Binding-site contacts:
Ligand atom O9 contacts residue ARG133 of chain 1.I at 3.1 Å (salt-bridge).
Ligand atom O9 contacts residue ARG127 of chain 1.I at 3.6 Å.
Ligand atom C11 contacts residue ASP71 of chain 1.J at 3.7 Å.
Ligand atom O10 contacts residue ASP71 of chain 1.J at 3.8 Å.
Ligand atom N5 contacts residue PRO74 of chain 1.J at 4.2 Å.
Ligand atom C4 contacts residue ALA72 of chain 1.J at 3.6 Å (hydrophobic).
Ligand atom C9 contacts residue VAL64 of chain 1.J at 3.4 Å (hydrophobic).
Ligand atom N5 contacts residue ALA72 of chain 1.J at 3.6 Å (h-bond).
Ligand atom O10 contacts residue SER65 of chain 1.J at 3.4 Å.
Ligand atom O10 contacts residue ALA72 of chain 1.J at 3.0 Å (h-bond).
Ligand atom O4 contacts residue PRO74 of chain 1.J at 3.9 Å.
Ligand atom C10 contacts residue SER65 of chain 1.J at 3.9 Å.
Ligand atom C11 contacts residue THR63 of chain 1.J at 3.5 Å.
Ligand atom C8 contacts residue VAL64 of chain 1.J at 4.0 Å (hydrophobic).
Ligand atom O8 contacts residue VAL64 of chain 1.J at 4.3 Å.
Ligand atom C6 contacts residue THR63 of chain 1.J at 3.8 Å.
Ligand atom O4 contacts residue ALA72 of chain 1.J at 2.7 Å (h-bond).
Ligand atom O7 contacts residue VAL64 of chain 1.J at 3.9 Å.
Ligand atom C11 contacts residue PRO73 of chain 1.J at 3.9 Å (hydrophobic).
Ligand atom O10 contacts residue SER70 of chain 1.J at 3.7 Å.
Ligand atom C11 contacts residue HIS122 of chain 1.I at 4.0 Å.
Ligand atom C11 contacts residue ALA72 of chain 1.J at 3.6 Å (hydrophobic).
Ligand atom C5 contacts residue THR63 of chain 1.J at 3.9 Å.
Ligand atom C4 contacts residue THR63 of chain 1.J at 4.3 Å.
Ligand atom C9 contacts residue ARG133 of chain 1.I at 3.8 Å.
Ligand atom C11 contacts residue VAL64 of chain 1.J at 4.2 Å (hydrophobic).
Ligand atom N5 contacts residue THR63 of chain 1.J at 3.1 Å (h-bond).
Ligand atom C10 contacts residue THR63 of chain 1.J at 3.9 Å.
Ligand atom C10 contacts residue ALA72 of chain 1.J at 3.2 Å (hydrophobic).
Ligand atom C11 contacts residue SER65 of chain 1.J at 3.8 Å.
Ligand atom O7 contacts residue SER65 of chain 1.J at 4.3 Å.
Ligand atom C8 contacts residue THR63 of chain 1.J at 4.4 Å.
Ligand atom C5 contacts residue ALA72 of chain 1.J at 4.1 Å (hydrophobic).
Ligand atom O8 contacts residue THR63 of chain 1.J at 3.4 Å.
Ligand atom C7 contacts residue VAL64 of chain 1.J at 3.6 Å (hydrophobic).
Ligand atom C4 contacts residue PRO74 of chain 1.J at 3.8 Å (hydrophobic).
Ligand atom C7 contacts residue THR63 of chain 1.J at 4.2 Å.
Ligand atom C10 contacts residue PRO73 of chain 1.J at 4.4 Å (hydrophobic).
Ligand atom O1A contacts residue THR63 of chain 1.J at 3.8 Å.
Ligand atom C9 contacts residue ARG127 of chain 1.I at 3.6 Å.

Sequence of chain 1.J:
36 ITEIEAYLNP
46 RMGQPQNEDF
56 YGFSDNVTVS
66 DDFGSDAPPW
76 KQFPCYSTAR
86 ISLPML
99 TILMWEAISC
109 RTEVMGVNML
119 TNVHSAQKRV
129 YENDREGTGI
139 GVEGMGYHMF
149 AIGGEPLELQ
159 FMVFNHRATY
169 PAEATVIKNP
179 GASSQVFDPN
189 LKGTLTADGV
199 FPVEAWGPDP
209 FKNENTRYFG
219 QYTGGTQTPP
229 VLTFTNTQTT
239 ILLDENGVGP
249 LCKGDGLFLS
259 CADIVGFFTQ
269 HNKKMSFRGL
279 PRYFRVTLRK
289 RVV

Sequence of chain 1.I:
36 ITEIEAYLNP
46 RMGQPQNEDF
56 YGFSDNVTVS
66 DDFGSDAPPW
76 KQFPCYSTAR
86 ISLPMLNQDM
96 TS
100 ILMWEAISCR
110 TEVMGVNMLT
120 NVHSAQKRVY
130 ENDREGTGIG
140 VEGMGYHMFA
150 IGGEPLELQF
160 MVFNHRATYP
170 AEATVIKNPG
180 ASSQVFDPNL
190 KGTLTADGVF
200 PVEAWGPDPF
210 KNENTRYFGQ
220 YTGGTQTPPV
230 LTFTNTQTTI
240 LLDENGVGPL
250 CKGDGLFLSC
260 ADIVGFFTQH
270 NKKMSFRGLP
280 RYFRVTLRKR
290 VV

This small molecule binds to this protein.
Small molecule (SMILES): CC(=O)N[C@H]1[C@H]([C@H](O)[C@H](O)CO)O[C@@](OC[C@H]2O[C@@H](O)[C@H](O)[C@@H](O)[C@H]2O)(C(=O)O)C[C@@H]1O